Sequence of chain 1.C:
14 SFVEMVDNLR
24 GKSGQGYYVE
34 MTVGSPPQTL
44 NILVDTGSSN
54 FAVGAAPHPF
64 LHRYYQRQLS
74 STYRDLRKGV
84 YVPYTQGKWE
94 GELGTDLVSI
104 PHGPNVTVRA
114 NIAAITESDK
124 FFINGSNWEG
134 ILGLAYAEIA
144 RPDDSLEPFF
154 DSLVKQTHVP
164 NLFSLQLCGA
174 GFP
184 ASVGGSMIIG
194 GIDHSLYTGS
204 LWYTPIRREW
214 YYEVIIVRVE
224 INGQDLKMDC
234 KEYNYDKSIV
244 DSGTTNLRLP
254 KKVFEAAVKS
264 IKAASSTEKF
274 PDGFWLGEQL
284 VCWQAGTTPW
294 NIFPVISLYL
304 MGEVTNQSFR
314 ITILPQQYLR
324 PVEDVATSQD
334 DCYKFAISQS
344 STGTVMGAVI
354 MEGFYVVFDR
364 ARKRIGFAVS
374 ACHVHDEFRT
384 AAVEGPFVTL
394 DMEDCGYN

The small molecule below binds the protein below.
Small molecule (SMILES): COCc1cc2cc(c1)C(=O)N[C@H]([C@H](O)CNC1(c3cccc(C(C)C)c3)CC1)Cc1cccc(c1)OCCCCN2

Binding-site contacts:
Ligand atom C72 contacts residue PRO86 of chain 1.C at 3.3 Å (hydrophobic).
Ligand atom O54 contacts residue GLY50 of chain 1.C at 3.3 Å (h-bond).
Ligand atom C22 contacts residue GLY29 of chain 1.C at 3.6 Å.
Ligand atom C80 contacts residue VAL85 of chain 1.C at 3.6 Å (hydrophobic).
Ligand atom C9 contacts residue GLY246 of chain 1.C at 3.3 Å.
Ligand atom C22 contacts residue GLY27 of chain 1.C at 3.6 Å.
Ligand atom O54 contacts residue ASP48 of chain 1.C at 2.6 Å (salt-bridge).
Ligand atom C69 contacts residue GLY50 of chain 1.C at 3.3 Å.
Ligand atom C52 contacts residue ASP48 of chain 1.C at 3.6 Å.
Ligand atom C22 contacts residue GLN28 of chain 1.C at 3.4 Å.
Ligand atom C56 contacts residue ASP244 of chain 1.C at 3.2 Å.
Ligand atom C5 contacts residue GLY246 of chain 1.C at 3.7 Å.
Ligand atom C9 contacts residue LEU46 of chain 1.C at 3.5 Å (hydrophobic).
Ligand atom N1 contacts residue GLY246 of chain 1.C at 3.0 Å (h-bond).
Ligand atom N1 contacts residue THR247 of chain 1.C at 3.6 Å.
Ligand atom C28 contacts residue THR248 of chain 1.C at 3.2 Å.
Ligand atom C62 contacts residue TYR214 of chain 1.C at 3.4 Å (hydrophobic).
Ligand atom C28 contacts residue GLY246 of chain 1.C at 3.5 Å.
Ligand atom C14 contacts residue PHE124 of chain 1.C at 3.4 Å (hydrophobic).
Ligand atom O54 contacts residue TYR87 of chain 1.C at 3.5 Å.
Ligand atom C5 contacts residue ASP48 of chain 1.C at 3.5 Å.
Ligand atom C46 contacts residue ARG251 of chain 1.C at 3.5 Å.
Ligand atom C61 contacts residue ASP244 of chain 1.C at 3.5 Å.
Ligand atom C16 contacts residue PHE124 of chain 1.C at 3.6 Å (hydrophobic).
Ligand atom C34 contacts residue GLY246 of chain 1.C at 3.1 Å.
Ligand atom N31 contacts residue THR248 of chain 1.C at 3.3 Å (h-bond).
Ligand atom C76 contacts residue THR88 of chain 1.C at 3.6 Å.
Ligand atom C25 contacts residue GLY27 of chain 1.C at 3.6 Å.
Ligand atom N59 contacts residue ASP244 of chain 1.C at 2.7 Å (salt-bridge).
Ligand atom C52 contacts residue ASP244 of chain 1.C at 3.7 Å.
Ligand atom C65 contacts residue ASP244 of chain 1.C at 3.1 Å.
Ligand atom C61 contacts residue GLY50 of chain 1.C at 3.6 Å.
Ligand atom C62 contacts residue ASP244 of chain 1.C at 3.7 Å.
Ligand atom N59 contacts residue GLY50 of chain 1.C at 3.0 Å (h-bond).
Ligand atom C62 contacts residue ILE242 of chain 1.C at 3.4 Å (hydrophobic).
Ligand atom O18 contacts residue ILE126 of chain 1.C at 3.4 Å.
Ligand atom O51 contacts residue THR88 of chain 1.C at 3.3 Å (h-bond).
Ligand atom C56 contacts residue THR247 of chain 1.C at 3.5 Å.
Ligand atom O51 contacts residue TYR87 of chain 1.C at 3.5 Å.
Ligand atom C42 contacts residue GLN89 of chain 1.C at 3.6 Å.